Binding-site contacts:
Ligand atom O2 contacts residue PHE164 of chain 1.M at 3.8 Å.
Ligand atom C5 contacts residue TYR156 of chain 1.M at 3.7 Å (hydrophobic).
Ligand atom C7 contacts residue VAL153 of chain 1.M at 3.5 Å (hydrophobic).
Ligand atom C2 contacts residue TYR156 of chain 1.M at 4.0 Å (hydrophobic).
Ligand atom C2 contacts residue LYS39 of chain 1.M at 3.8 Å.
Ligand atom C10 contacts residue VAL36 of chain 1.M at 4.0 Å (hydrophobic).
Ligand atom C1 contacts residue TYR156 of chain 1.M at 4.0 Å (hydrophobic).
Ligand atom O1 contacts residue VAL163 of chain 1.M at 4.0 Å.
Ligand atom C10 contacts residue TYR156 of chain 1.M at 3.7 Å (hydrophobic).
Ligand atom C4 contacts residue ALA40 of chain 1.M at 3.9 Å (hydrophobic).
Ligand atom C3 contacts residue TYR156 of chain 1.M at 4.0 Å (hydrophobic).
Ligand atom C12 contacts residue TYR156 of chain 1.M at 3.6 Å (hydrophobic).
Ligand atom C7 contacts residue VAL36 of chain 1.M at 3.8 Å (hydrophobic).
Ligand atom S contacts residue VAL163 of chain 1.M at 3.8 Å.
Ligand atom C3 contacts residue ALA40 of chain 1.M at 3.5 Å (hydrophobic).
Ligand atom C5 contacts residue VAL153 of chain 1.M at 4.0 Å (hydrophobic).
Ligand atom O3 contacts residue LYS39 of chain 1.M at 2.8 Å.
Ligand atom C8 contacts residue VAL163 of chain 1.M at 3.7 Å (hydrophobic).
Ligand atom O2 contacts residue VAL163 of chain 1.M at 2.9 Å.
Ligand atom C4 contacts residue VAL153 of chain 1.M at 3.8 Å (hydrophobic).
Ligand atom C16 contacts residue TYR156 of chain 1.M at 3.8 Å (hydrophobic).
Ligand atom C1 contacts residue LYS39 of chain 1.M at 3.8 Å.
Ligand atom C11 contacts residue TYR156 of chain 1.M at 3.8 Å (hydrophobic).
Ligand atom O1 contacts residue TYR156 of chain 1.M at 3.0 Å (h-bond).
Ligand atom C5 contacts residue VAL36 of chain 1.M at 3.5 Å (hydrophobic).
Ligand atom C8 contacts residue LEU157 of chain 1.M at 3.6 Å (hydrophobic).
Ligand atom C6 contacts residue VAL153 of chain 1.M at 3.1 Å (hydrophobic).
Ligand atom C6 contacts residue VAL36 of chain 1.M at 3.4 Å (hydrophobic).
Ligand atom C7 contacts residue ALA28 of chain 1.M at 3.7 Å (hydrophobic).
Ligand atom C4 contacts residue TYR156 of chain 1.M at 3.8 Å (hydrophobic).
Ligand atom C11 contacts residue LYS39 of chain 1.M at 3.9 Å.
Ligand atom C9 contacts residue TYR156 of chain 1.M at 3.8 Å (hydrophobic).
Ligand atom C2 contacts residue ALA40 of chain 1.M at 3.9 Å (hydrophobic).
Ligand atom N contacts residue LYS39 of chain 1.M at 3.7 Å.
Ligand atom C16 contacts residue LYS39 of chain 1.M at 4.0 Å.
Ligand atom C8 contacts residue PHE164 of chain 1.M at 3.6 Å (hydrophobic).
Ligand atom C6 contacts residue LEU157 of chain 1.M at 4.0 Å (hydrophobic).
Ligand atom N contacts residue TYR156 of chain 1.M at 3.9 Å.
Ligand atom C7 contacts residue LEU157 of chain 1.M at 3.2 Å (hydrophobic).
Ligand atom C4 contacts residue VAL36 of chain 1.M at 4.0 Å (hydrophobic).

This protein binds this small molecule.
Small molecule (SMILES): O=S(=O)(O)c1cccc2cccc(Nc3ccccc3)c12

Sequence of chain 1.M:
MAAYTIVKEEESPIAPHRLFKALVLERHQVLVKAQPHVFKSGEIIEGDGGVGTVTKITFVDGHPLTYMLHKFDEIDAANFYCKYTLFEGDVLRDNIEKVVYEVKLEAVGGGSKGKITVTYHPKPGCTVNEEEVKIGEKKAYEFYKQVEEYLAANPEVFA